A small-molecule ligand and the protein it binds are described below.
Small molecule (SMILES): CC(C)(C)c1cc2c(cc1Cl)C=C(C(=O)O)[C@@H](C(F)(F)F)O2

Sequence of chain 1.D:
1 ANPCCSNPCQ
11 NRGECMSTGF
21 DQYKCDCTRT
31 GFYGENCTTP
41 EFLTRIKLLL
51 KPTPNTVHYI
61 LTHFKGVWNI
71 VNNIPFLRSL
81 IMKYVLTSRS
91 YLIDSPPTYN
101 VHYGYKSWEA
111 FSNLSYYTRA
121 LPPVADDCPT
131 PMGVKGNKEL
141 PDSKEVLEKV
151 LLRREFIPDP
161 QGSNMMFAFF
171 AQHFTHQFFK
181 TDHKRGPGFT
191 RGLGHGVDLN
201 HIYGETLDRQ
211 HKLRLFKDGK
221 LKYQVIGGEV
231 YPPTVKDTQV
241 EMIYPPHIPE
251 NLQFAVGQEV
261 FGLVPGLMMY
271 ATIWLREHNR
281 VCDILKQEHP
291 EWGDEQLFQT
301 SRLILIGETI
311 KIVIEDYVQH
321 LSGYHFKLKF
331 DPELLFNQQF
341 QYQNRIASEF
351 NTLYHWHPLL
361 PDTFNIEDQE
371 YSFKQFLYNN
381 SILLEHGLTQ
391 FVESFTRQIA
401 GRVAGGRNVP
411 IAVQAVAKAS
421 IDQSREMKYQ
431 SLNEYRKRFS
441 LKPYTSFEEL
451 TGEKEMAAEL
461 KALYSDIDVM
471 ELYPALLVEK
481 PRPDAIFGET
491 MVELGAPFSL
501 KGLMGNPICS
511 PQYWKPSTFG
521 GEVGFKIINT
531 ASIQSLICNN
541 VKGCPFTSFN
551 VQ

Binding-site contacts:
Ligand atom C13 contacts residue SER499 of chain 1.D at 3.9 Å.
Ligand atom O3 contacts residue TYR354 of chain 1.D at 3.5 Å (h-bond).
Ligand atom C11 contacts residue TYR324 of chain 1.D at 4.1 Å (hydrophobic).
Ligand atom F3 contacts residue PHE487 of chain 1.D at 3.8 Å.
Ligand atom C13 contacts residue TYR354 of chain 1.D at 3.3 Å (hydrophobic).
Ligand atom O2 contacts residue LEU321 of chain 1.D at 4.0 Å.
Ligand atom CL1 contacts residue ALA496 of chain 1.D at 3.8 Å.
Ligand atom C15 contacts residue GLY495 of chain 1.D at 4.0 Å.
Ligand atom C2 contacts residue VAL492 of chain 1.D at 3.8 Å (hydrophobic).
Ligand atom C1 contacts residue VAL318 of chain 1.D at 3.6 Å (hydrophobic).
Ligand atom C15 contacts residue ALA496 of chain 1.D at 4.2 Å (hydrophobic).
Ligand atom O1 contacts residue LEU321 of chain 1.D at 3.6 Å.
Ligand atom C3 contacts residue VAL318 of chain 1.D at 3.7 Å (hydrophobic).
Ligand atom F1 contacts residue VAL492 of chain 1.D at 3.7 Å.
Ligand atom C10 contacts residue VAL492 of chain 1.D at 3.5 Å (hydrophobic).
Ligand atom C6 contacts residue VAL318 of chain 1.D at 4.0 Å (hydrophobic).
Ligand atom CL1 contacts residue LEU500 of chain 1.D at 4.2 Å.
Ligand atom C9 contacts residue ARG89 of chain 1.D at 3.8 Å.
Ligand atom C5 contacts residue VAL318 of chain 1.D at 4.2 Å (hydrophobic).
Ligand atom F3 contacts residue VAL492 of chain 1.D at 3.8 Å.
Ligand atom C4 contacts residue ALA496 of chain 1.D at 3.6 Å (hydrophobic).
Ligand atom F2 contacts residue GLY495 of chain 1.D at 3.8 Å.
Ligand atom C7 contacts residue SER499 of chain 1.D at 3.6 Å.
Ligand atom F2 contacts residue TRP356 of chain 1.D at 3.9 Å.
Ligand atom C7 contacts residue VAL318 of chain 1.D at 3.8 Å (hydrophobic).
Ligand atom C14 contacts residue LEU321 of chain 1.D at 3.5 Å (hydrophobic).
Ligand atom F3 contacts residue MET491 of chain 1.D at 4.0 Å.
Ligand atom C2 contacts residue VAL318 of chain 1.D at 4.2 Å (hydrophobic).
Ligand atom C10 contacts residue TYR324 of chain 1.D at 3.7 Å (hydrophobic).
Ligand atom F1 contacts residue ALA496 of chain 1.D at 2.9 Å.
Ligand atom C9 contacts residue ALA496 of chain 1.D at 3.9 Å (hydrophobic).
Ligand atom O2 contacts residue TYR317 of chain 1.D at 4.2 Å.
Ligand atom C3 contacts residue ALA496 of chain 1.D at 4.0 Å (hydrophobic).
Ligand atom C5 contacts residue ALA496 of chain 1.D at 4.0 Å (hydrophobic).
Ligand atom F1 contacts residue GLY495 of chain 1.D at 3.1 Å.
Ligand atom O3 contacts residue SER499 of chain 1.D at 2.8 Å (h-bond).
Ligand atom O2 contacts residue TRP356 of chain 1.D at 3.5 Å.
Ligand atom C4 contacts residue VAL318 of chain 1.D at 3.9 Å (hydrophobic).
Ligand atom C1 contacts residue ALA496 of chain 1.D at 3.7 Å (hydrophobic).
Ligand atom O2 contacts residue TYR354 of chain 1.D at 2.6 Å (h-bond).